A protein and the small-molecule ligand that binds it are described below.
Small molecule (SMILES): CC[C@H]1OC(=O)[C@H](C)[C@@H](O[C@H]2C[C@@](C)(OC)[C@@H](O)[C@H](C)O2)[C@H](C)[C@@H](O[C@@H]2O[C@H](C)C[C@H](N(C)C)[C@H]2O)[C@](C)(O)C[C@@H](C)CN(C)[C@H](C)[C@@H](O)[C@]1(C)O

Binding-site contacts:
Ligand atom C8A contacts residue HGR1 of chain 1.SKC at 4.0 Å.
Ligand atom C4A contacts residue HGR1 of chain 1.SKC at 3.8 Å.
Ligand atom C7A contacts residue HGR1 of chain 1.SKC at 3.5 Å.
Ligand atom C3A contacts residue HGR1 of chain 1.SKC at 3.9 Å.
Ligand atom N3A contacts residue HGR1 of chain 1.SKC at 3.1 Å (h-bond).